The small molecule below binds the protein below.
Small molecule (SMILES): CC(=O)N[C@H]1[C@H](O[C@H]2[C@H](O)[C@@H](NC(C)=O)CO[C@@H]2CO)O[C@H](CO)[C@@H](O)[C@@H]1O

Binding-site contacts:
Ligand atom O5 contacts residue THR457 of chain 2.G at 4.1 Å.
Ligand atom C5 contacts residue ASN455 of chain 2.G at 3.6 Å.
Ligand atom C6 contacts residue ARG412 of chain 2.G at 4.0 Å.
Ligand atom C4 contacts residue TYR460 of chain 2.G at 3.9 Å (hydrophobic).
Ligand atom O5 contacts residue ARG412 of chain 2.G at 3.9 Å.
Ligand atom C5 contacts residue TYR460 of chain 2.G at 3.8 Å (hydrophobic).
Ligand atom C3 contacts residue ASN455 of chain 2.G at 3.9 Å.
Ligand atom C1 contacts residue TYR460 of chain 2.G at 3.9 Å (hydrophobic).
Ligand atom C7 contacts residue ASN455 of chain 2.G at 3.4 Å.
Ligand atom O4 contacts residue TYR460 of chain 2.G at 3.9 Å.
Ligand atom C4 contacts residue ASN455 of chain 2.G at 4.2 Å.
Ligand atom N2 contacts residue THR457 of chain 2.G at 4.5 Å.
Ligand atom C3 contacts residue TYR460 of chain 2.G at 3.3 Å (hydrophobic).
Ligand atom O5 contacts residue TYR460 of chain 2.G at 4.3 Å.
Ligand atom O7 contacts residue THR457 of chain 2.G at 3.1 Å.
Ligand atom C2 contacts residue TYR460 of chain 2.G at 4.0 Å (hydrophobic).
Ligand atom C8 contacts residue ARG412 of chain 2.G at 4.4 Å.
Ligand atom N2 contacts residue TYR460 of chain 2.G at 4.3 Å.
Ligand atom O6 contacts residue ARG412 of chain 2.G at 3.5 Å (salt-bridge).
Ligand atom N2 contacts residue ASN455 of chain 2.G at 3.0 Å (h-bond).
Ligand atom C1 contacts residue ARG412 of chain 2.G at 4.3 Å.
Ligand atom C6 contacts residue TYR460 of chain 2.G at 3.6 Å (hydrophobic).
Ligand atom O7 contacts residue ASN455 of chain 2.G at 3.5 Å (h-bond).
Ligand atom C2 contacts residue THR457 of chain 2.G at 4.0 Å.
Ligand atom C1 contacts residue THR457 of chain 2.G at 3.9 Å.
Ligand atom O6 contacts residue TYR460 of chain 2.G at 3.6 Å.
Ligand atom C7 contacts residue THR457 of chain 2.G at 4.1 Å.
Ligand atom C5 contacts residue ARG412 of chain 2.G at 3.7 Å.
Ligand atom O6 contacts residue ILE436 of chain 2.G at 3.7 Å.
Ligand atom O5 contacts residue ASN455 of chain 2.G at 2.3 Å (h-bond).
Ligand atom O3 contacts residue TYR460 of chain 2.G at 4.3 Å.
Ligand atom O6 contacts residue ASN455 of chain 2.G at 4.0 Å.
Ligand atom C1 contacts residue ASN455 of chain 2.G at 1.5 Å.
Ligand atom C2 contacts residue ASN455 of chain 2.G at 2.6 Å.

Sequence of chain 2.G:
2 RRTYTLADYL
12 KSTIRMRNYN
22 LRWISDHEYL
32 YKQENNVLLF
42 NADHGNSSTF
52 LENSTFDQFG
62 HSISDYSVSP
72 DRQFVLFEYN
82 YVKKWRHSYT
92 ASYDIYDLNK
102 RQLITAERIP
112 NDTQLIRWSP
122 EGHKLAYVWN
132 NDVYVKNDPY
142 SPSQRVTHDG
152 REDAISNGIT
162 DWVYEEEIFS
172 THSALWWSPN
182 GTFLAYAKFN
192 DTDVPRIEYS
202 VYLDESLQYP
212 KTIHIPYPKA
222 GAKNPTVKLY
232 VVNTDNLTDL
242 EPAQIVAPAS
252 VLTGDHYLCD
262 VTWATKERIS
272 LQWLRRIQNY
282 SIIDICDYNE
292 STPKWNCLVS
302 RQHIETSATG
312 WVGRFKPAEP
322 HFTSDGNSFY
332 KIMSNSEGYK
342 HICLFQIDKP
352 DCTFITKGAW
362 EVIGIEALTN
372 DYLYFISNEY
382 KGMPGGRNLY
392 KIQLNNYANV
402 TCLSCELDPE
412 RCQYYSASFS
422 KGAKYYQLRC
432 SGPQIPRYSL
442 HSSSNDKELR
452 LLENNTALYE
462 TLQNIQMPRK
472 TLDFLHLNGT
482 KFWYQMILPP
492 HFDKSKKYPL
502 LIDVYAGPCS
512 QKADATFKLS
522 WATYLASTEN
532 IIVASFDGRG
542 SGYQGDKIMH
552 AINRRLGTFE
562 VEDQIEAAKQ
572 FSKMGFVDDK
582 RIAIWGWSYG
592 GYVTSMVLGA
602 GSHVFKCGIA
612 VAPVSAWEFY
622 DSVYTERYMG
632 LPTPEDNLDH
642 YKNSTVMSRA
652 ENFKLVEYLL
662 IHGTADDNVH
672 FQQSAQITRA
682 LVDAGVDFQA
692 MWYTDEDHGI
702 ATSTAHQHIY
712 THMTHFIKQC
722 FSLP